The small molecule below binds the protein below.
Small molecule (SMILES): CC(=O)N[C@@H]1[C@@H](O)[C@H](O)[C@@H](CO)O[C@H]1O

Binding-site contacts:
Ligand atom N2 contacts residue ASN134 of chain 2.A at 3.0 Å (h-bond).
Ligand atom C6 contacts residue GLY145 of chain 2.A at 4.2 Å.
Ligand atom C7 contacts residue ASN134 of chain 2.A at 3.3 Å.
Ligand atom C8 contacts residue ASN134 of chain 2.A at 4.5 Å.
Ligand atom C1 contacts residue ASN134 of chain 2.A at 1.5 Å.
Ligand atom C4 contacts residue ASN134 of chain 2.A at 4.4 Å.
Ligand atom O6 contacts residue GLY145 of chain 2.A at 3.3 Å.
Ligand atom C3 contacts residue ASN134 of chain 2.A at 3.9 Å.
Ligand atom C2 contacts residue ASN134 of chain 2.A at 2.5 Å.
Ligand atom O5 contacts residue ASN134 of chain 2.A at 2.5 Å (h-bond).
Ligand atom O7 contacts residue ASN134 of chain 2.A at 3.2 Å (h-bond).
Ligand atom C5 contacts residue ASN134 of chain 2.A at 3.8 Å.

Sequence of chain 2.A:
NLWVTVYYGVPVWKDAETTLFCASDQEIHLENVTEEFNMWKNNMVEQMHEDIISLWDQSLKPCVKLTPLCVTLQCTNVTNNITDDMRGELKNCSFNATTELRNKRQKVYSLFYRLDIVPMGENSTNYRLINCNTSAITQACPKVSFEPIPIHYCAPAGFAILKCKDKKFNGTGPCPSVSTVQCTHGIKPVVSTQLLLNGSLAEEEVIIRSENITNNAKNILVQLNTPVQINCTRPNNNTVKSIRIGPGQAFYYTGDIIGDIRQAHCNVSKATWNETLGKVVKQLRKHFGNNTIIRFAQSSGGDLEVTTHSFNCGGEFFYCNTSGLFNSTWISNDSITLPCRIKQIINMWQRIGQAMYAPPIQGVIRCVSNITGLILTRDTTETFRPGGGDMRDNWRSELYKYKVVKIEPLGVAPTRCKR